Sequence of chain 2.A:
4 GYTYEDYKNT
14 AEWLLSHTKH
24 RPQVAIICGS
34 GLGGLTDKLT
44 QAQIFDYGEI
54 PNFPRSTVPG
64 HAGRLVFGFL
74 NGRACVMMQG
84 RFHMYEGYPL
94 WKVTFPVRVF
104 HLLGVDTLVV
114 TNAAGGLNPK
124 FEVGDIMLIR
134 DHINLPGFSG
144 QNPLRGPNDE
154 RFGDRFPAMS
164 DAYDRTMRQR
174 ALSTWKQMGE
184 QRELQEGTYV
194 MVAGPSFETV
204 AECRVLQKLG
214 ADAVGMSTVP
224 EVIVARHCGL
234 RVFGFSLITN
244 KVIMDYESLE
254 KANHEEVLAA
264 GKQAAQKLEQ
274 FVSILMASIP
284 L

A small-molecule ligand and the protein it binds are described below.
Small molecule (SMILES): O=c1[nH]cnc2c(Sc3cccc(Oc4c(F)c(F)c(F)c(F)c4F)c3/C=C/P(=O)(O)O)c[nH]c12

Sequence of chain 3.A:
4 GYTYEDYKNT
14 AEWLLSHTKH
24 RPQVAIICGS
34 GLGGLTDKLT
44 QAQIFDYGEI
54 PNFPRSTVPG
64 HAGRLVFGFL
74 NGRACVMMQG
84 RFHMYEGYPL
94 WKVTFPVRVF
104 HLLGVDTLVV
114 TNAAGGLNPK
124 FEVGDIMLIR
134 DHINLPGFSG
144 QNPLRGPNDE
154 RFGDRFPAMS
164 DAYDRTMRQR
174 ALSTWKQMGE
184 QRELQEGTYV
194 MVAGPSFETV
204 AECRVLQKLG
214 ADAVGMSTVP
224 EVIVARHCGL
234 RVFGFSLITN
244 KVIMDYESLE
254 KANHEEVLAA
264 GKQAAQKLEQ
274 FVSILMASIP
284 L

Binding-site contacts:
Ligand atom F4 contacts residue HIS257 of chain 2.A at 3.0 Å.
Ligand atom C10 contacts residue PHE159 of chain 3.A at 3.5 Å (hydrophobic).
Ligand atom F4 contacts residue LEU261 of chain 2.A at 3.6 Å.
Ligand atom O2 contacts residue SER33 of chain 2.A at 3.2 Å (h-bond).
Ligand atom O3 contacts residue ASN115 of chain 2.A at 3.4 Å.
Ligand atom O2 contacts residue ALA116 of chain 2.A at 2.9 Å (h-bond).
Ligand atom O2 contacts residue GLY32 of chain 2.A at 3.5 Å.
Ligand atom C6 contacts residue ASN243 of chain 2.A at 3.7 Å.
Ligand atom N1 contacts residue GLU201 of chain 2.A at 2.8 Å (salt-bridge).
Ligand atom N1 contacts residue PHE200 of chain 2.A at 3.7 Å.
Ligand atom C6 contacts residue THR242 of chain 2.A at 3.5 Å.
Ligand atom N3 contacts residue ALA117 of chain 2.A at 3.6 Å.
Ligand atom C1 contacts residue PHE200 of chain 2.A at 3.6 Å (hydrophobic).
Ligand atom O4 contacts residue VAL245 of chain 2.A at 3.7 Å.
Ligand atom F5 contacts residue HIS257 of chain 2.A at 3.6 Å.
Ligand atom F5 contacts residue SER33 of chain 2.A at 3.5 Å.
Ligand atom C3 contacts residue VAL217 of chain 2.A at 3.6 Å (hydrophobic).
Ligand atom C4 contacts residue GLY118 of chain 2.A at 3.4 Å.
Ligand atom O5 contacts residue SER33 of chain 2.A at 3.3 Å.
Ligand atom O2 contacts residue ASN115 of chain 2.A at 3.4 Å.
Ligand atom F5 contacts residue VAL260 of chain 2.A at 3.6 Å.
Ligand atom O1 contacts residue ARG84 of chain 2.A at 3.0 Å.
Ligand atom F1 contacts residue TYR88 of chain 2.A at 3.0 Å.
Ligand atom S1 contacts residue ALA116 of chain 2.A at 3.5 Å (h-bond).
Ligand atom C2 contacts residue GLU201 of chain 2.A at 3.3 Å.
Ligand atom O4 contacts residue ASN243 of chain 2.A at 2.9 Å (h-bond).
Ligand atom O3 contacts residue SER220 of chain 2.A at 2.4 Å (h-bond).
Ligand atom C4 contacts residue PHE200 of chain 2.A at 3.6 Å (hydrophobic).
Ligand atom C1 contacts residue GLU201 of chain 2.A at 3.7 Å.
Ligand atom N2 contacts residue VAL217 of chain 2.A at 3.6 Å (h-bond).
Ligand atom N3 contacts residue THR242 of chain 2.A at 3.6 Å (h-bond).
Ligand atom C16 contacts residue SER33 of chain 2.A at 3.3 Å.
Ligand atom C11 contacts residue PHE159 of chain 3.A at 3.7 Å (hydrophobic).
Ligand atom O1 contacts residue HIS86 of chain 2.A at 2.9 Å (h-bond).
Ligand atom N1 contacts residue VAL217 of chain 2.A at 3.7 Å.
Ligand atom C15 contacts residue SER33 of chain 2.A at 3.2 Å.
Ligand atom N2 contacts residue MET219 of chain 2.A at 3.6 Å.
Ligand atom O4 contacts residue GLY118 of chain 2.A at 3.6 Å.
Ligand atom N3 contacts residue GLY118 of chain 2.A at 3.3 Å (h-bond).
Ligand atom N3 contacts residue ASN243 of chain 2.A at 2.8 Å (h-bond).